This small molecule binds to this protein.
Small molecule (SMILES): OC[C@H]1O[C@@H](O)[C@H](O)[C@@H](O)[C@H]1O

Sequence of chain 1.XA:
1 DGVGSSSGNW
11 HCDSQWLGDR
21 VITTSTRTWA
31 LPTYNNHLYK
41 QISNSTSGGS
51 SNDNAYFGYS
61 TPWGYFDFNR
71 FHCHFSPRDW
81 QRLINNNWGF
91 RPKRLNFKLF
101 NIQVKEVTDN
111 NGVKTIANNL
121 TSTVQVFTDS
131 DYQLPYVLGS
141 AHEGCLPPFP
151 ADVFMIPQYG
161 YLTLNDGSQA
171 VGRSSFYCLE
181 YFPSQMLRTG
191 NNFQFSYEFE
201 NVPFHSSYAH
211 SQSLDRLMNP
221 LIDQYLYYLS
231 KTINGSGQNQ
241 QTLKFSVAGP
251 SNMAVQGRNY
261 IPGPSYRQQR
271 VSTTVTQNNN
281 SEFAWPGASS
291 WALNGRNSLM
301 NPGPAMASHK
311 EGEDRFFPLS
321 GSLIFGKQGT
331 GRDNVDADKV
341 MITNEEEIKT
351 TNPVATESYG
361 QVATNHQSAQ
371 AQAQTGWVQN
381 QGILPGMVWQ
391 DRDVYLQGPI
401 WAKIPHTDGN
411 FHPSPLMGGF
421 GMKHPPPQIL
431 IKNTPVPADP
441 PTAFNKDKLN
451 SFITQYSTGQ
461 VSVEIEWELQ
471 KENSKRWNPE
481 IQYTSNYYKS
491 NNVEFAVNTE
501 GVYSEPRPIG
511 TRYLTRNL

Sequence of chain 1.YA:
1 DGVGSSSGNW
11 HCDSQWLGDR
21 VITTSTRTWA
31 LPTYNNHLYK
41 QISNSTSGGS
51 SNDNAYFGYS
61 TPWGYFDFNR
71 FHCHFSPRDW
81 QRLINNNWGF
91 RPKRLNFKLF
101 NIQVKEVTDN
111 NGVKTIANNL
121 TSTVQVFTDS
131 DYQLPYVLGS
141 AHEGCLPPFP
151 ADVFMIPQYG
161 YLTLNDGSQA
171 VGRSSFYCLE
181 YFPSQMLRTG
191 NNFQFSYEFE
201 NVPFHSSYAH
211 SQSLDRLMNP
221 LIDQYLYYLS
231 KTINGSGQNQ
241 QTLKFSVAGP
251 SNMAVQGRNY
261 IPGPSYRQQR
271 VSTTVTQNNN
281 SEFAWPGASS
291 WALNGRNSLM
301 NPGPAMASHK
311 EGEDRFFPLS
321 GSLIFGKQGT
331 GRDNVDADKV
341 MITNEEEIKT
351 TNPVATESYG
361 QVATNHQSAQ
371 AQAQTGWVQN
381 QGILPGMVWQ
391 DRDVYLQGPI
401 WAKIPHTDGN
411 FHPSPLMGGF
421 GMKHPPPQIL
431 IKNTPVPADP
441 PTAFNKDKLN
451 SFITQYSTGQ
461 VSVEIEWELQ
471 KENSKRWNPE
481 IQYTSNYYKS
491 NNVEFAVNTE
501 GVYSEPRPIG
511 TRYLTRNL

Binding-site contacts:
Ligand atom C3 contacts residue TRP285 of chain 1.YA at 3.5 Å (hydrophobic).
Ligand atom C1 contacts residue ASN252 of chain 1.XA at 4.0 Å.
Ligand atom O1 contacts residue TRP285 of chain 1.YA at 3.6 Å.
Ligand atom C4 contacts residue TRP285 of chain 1.YA at 2.8 Å (hydrophobic).
Ligand atom C2 contacts residue TRP285 of chain 1.YA at 3.4 Å (hydrophobic).
Ligand atom O6 contacts residue TRP285 of chain 1.YA at 3.6 Å (h-bond).
Ligand atom O2 contacts residue ASN252 of chain 1.XA at 3.3 Å (h-bond).
Ligand atom O1 contacts residue VAL255 of chain 1.XA at 3.3 Å.
Ligand atom C6 contacts residue ASP53 of chain 1.YA at 3.6 Å.
Ligand atom C6 contacts residue TRP285 of chain 1.YA at 3.2 Å (hydrophobic).
Ligand atom O4 contacts residue TRP285 of chain 1.YA at 1.4 Å.
Ligand atom O5 contacts residue ASP53 of chain 1.YA at 4.1 Å.
Ligand atom C2 contacts residue ASN252 of chain 1.XA at 4.2 Å.
Ligand atom O1 contacts residue ALA254 of chain 1.XA at 3.8 Å.
Ligand atom O1 contacts residue ASN252 of chain 1.XA at 3.2 Å (h-bond).
Ligand atom O5 contacts residue TRP285 of chain 1.YA at 3.2 Å.
Ligand atom O2 contacts residue VAL255 of chain 1.XA at 4.4 Å.
Ligand atom O2 contacts residue TRP285 of chain 1.YA at 4.3 Å.
Ligand atom C5 contacts residue TRP285 of chain 1.YA at 3.4 Å (hydrophobic).
Ligand atom O3 contacts residue TRP285 of chain 1.YA at 3.2 Å.
Ligand atom C1 contacts residue TRP285 of chain 1.YA at 3.9 Å (hydrophobic).